Binding-site contacts:
Ligand atom O5 contacts residue ASP295 of chain 1.C at 3.2 Å.
Ligand atom C2 contacts residue ASN292 of chain 1.C at 2.5 Å.
Ligand atom C5 contacts residue ASP295 of chain 1.C at 3.7 Å.
Ligand atom O6 contacts residue ILE293 of chain 1.C at 3.8 Å.
Ligand atom O6 contacts residue ASN292 of chain 1.C at 4.1 Å.
Ligand atom O6 contacts residue THR294 of chain 1.C at 3.2 Å (h-bond).
Ligand atom C1 contacts residue ASN292 of chain 1.C at 1.4 Å.
Ligand atom C5 contacts residue ILE293 of chain 1.C at 4.2 Å (hydrophobic).
Ligand atom O6 contacts residue ASP295 of chain 1.C at 1.4 Å.
Ligand atom O5 contacts residue THR294 of chain 1.C at 4.5 Å.
Ligand atom C4 contacts residue ASP295 of chain 1.C at 4.4 Å.
Ligand atom C5 contacts residue THR294 of chain 1.C at 3.9 Å.
Ligand atom C6 contacts residue ASP295 of chain 1.C at 2.8 Å.
Ligand atom C1 contacts residue ILE293 of chain 1.C at 4.2 Å (hydrophobic).
Ligand atom C8 contacts residue GLN33 of chain 1.D at 3.5 Å.
Ligand atom O5 contacts residue ILE293 of chain 1.C at 3.8 Å.
Ligand atom C7 contacts residue ASP295 of chain 1.C at 4.4 Å.
Ligand atom C6 contacts residue ILE293 of chain 1.C at 4.3 Å (hydrophobic).
Ligand atom C3 contacts residue ASN292 of chain 1.C at 3.8 Å.
Ligand atom N2 contacts residue ASN292 of chain 1.C at 3.1 Å (h-bond).
Ligand atom O5 contacts residue ASN292 of chain 1.C at 2.1 Å (h-bond).
Ligand atom C4 contacts residue ASN292 of chain 1.C at 4.1 Å.
Ligand atom C5 contacts residue ASN292 of chain 1.C at 3.5 Å.
Ligand atom O6 contacts residue ASN296 of chain 1.C at 4.5 Å.
Ligand atom C1 contacts residue ASP295 of chain 1.C at 4.4 Å.
Ligand atom C7 contacts residue ASN292 of chain 1.C at 4.1 Å.
Ligand atom C8 contacts residue ASP295 of chain 1.C at 3.3 Å.
Ligand atom C6 contacts residue ASN292 of chain 1.C at 4.4 Å.
Ligand atom C6 contacts residue THR294 of chain 1.C at 3.2 Å.

Sequence of chain 1.D:
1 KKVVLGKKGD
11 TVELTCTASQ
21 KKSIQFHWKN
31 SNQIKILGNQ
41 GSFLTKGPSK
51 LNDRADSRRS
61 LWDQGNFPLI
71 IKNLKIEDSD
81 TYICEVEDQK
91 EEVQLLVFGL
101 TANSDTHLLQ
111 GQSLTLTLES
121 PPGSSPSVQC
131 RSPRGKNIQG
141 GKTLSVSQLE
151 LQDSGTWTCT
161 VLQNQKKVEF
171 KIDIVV

Sequence of chain 1.C:
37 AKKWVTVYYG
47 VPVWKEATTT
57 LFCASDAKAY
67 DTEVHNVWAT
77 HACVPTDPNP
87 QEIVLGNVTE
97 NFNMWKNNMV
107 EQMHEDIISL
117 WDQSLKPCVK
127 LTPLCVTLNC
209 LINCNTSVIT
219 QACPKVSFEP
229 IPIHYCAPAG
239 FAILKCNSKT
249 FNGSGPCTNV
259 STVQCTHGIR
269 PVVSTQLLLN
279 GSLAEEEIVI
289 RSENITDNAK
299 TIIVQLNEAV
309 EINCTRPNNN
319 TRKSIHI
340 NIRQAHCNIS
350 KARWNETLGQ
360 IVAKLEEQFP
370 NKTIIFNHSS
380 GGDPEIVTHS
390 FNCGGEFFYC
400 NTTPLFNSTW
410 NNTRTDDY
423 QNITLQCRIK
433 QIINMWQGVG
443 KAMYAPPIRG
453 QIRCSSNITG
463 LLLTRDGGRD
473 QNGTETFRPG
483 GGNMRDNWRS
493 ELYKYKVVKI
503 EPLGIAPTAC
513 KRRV

A protein and the small-molecule ligand that binds it are described below.
Small molecule (SMILES): CC(=O)N[C@H]1[C@H](O[C@H]2[C@H](O)[C@@H](NC(C)=O)CO[C@@H]2CO)O[C@H](CO)[C@@H](O[C@@H]2O[C@H](CO[C@H]3O[C@H](CO)[C@@H](O)[C@H](O)[C@@H]3O)[C@@H](O)[C@H](O)[C@@H]2O)[C@@H]1O